Binding-site contacts:
Ligand atom C8 contacts residue ASN100 of chain 1.H at 3.9 Å.
Ligand atom C1 contacts residue SER102 of chain 1.H at 3.3 Å.
Ligand atom C5 contacts residue SER102 of chain 1.H at 4.2 Å.
Ligand atom O7 contacts residue ASN100 of chain 1.H at 3.3 Å (h-bond).
Ligand atom O5 contacts residue ASN100 of chain 1.H at 2.4 Å (h-bond).
Ligand atom C7 contacts residue ASN100 of chain 1.H at 3.1 Å.
Ligand atom C2 contacts residue ASN100 of chain 1.H at 2.4 Å.
Ligand atom C1 contacts residue ASN100 of chain 1.H at 1.5 Å.
Ligand atom C8 contacts residue PRO98 of chain 1.H at 4.0 Å (hydrophobic).
Ligand atom O5 contacts residue SER102 of chain 1.H at 3.2 Å (h-bond).
Ligand atom N2 contacts residue ASN100 of chain 1.H at 2.8 Å (h-bond).
Ligand atom C3 contacts residue ASN100 of chain 1.H at 3.7 Å.
Ligand atom C5 contacts residue ASN100 of chain 1.H at 3.7 Å.
Ligand atom C4 contacts residue ASN100 of chain 1.H at 4.2 Å.
Ligand atom C8 contacts residue TRP99 of chain 1.H at 4.0 Å (hydrophobic).

A small-molecule ligand and the protein it binds are described below.
Small molecule (SMILES): CC(=O)N[C@@H]1[C@@H](O)[C@H](O)[C@@H](CO)O[C@H]1O

Sequence of chain 1.H:
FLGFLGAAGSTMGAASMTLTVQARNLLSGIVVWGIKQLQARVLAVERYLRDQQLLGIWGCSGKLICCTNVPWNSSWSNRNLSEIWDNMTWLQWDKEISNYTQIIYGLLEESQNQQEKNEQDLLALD